Sequence of chain 2.A:
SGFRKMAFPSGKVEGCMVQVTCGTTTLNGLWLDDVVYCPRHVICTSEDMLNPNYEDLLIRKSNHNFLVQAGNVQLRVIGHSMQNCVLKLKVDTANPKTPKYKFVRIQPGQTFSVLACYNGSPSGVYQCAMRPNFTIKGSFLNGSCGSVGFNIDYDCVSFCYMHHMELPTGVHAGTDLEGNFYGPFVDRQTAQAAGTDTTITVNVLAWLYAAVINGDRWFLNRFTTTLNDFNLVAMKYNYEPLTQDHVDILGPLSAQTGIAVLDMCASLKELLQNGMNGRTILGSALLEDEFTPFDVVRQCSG

Sequence of chain 1.A:
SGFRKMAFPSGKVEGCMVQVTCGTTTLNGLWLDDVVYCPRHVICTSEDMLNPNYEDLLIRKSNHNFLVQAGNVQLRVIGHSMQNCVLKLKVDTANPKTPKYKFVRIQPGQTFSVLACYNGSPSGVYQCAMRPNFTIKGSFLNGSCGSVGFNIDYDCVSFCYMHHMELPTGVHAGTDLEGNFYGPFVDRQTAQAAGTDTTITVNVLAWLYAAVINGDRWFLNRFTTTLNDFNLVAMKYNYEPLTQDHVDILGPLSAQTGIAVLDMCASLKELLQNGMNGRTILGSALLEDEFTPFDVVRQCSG

The protein below binds the small molecule below.
Small molecule (SMILES): CNC(=O)C1CC(n2c(-c3cncc4ccccc34)nc3cccc(C(=O)N[C@@H](C)c4ccc5ccccc5c4)c32)C1

Binding-site contacts:
Ligand atom N4 contacts residue ASN143 of chain 1.A at 3.4 Å (h-bond).
Ligand atom C contacts residue CYS45 of chain 1.A at 3.5 Å (hydrophobic).
Ligand atom C33 contacts residue PHE141 of chain 1.A at 3.5 Å (hydrophobic).
Ligand atom C28 contacts residue ASN143 of chain 1.A at 3.4 Å.
Ligand atom C23 contacts residue GLU167 of chain 1.A at 3.5 Å.
Ligand atom N3 contacts residue SER145 of chain 1.A at 3.2 Å (h-bond).
Ligand atom C7 contacts residue ARG189 of chain 1.A at 3.6 Å.
Ligand atom C31 contacts residue GLU167 of chain 1.A at 3.5 Å.
Ligand atom C34 contacts residue SER145 of chain 1.A at 3.3 Å.
Ligand atom C32 contacts residue LEU142 of chain 1.A at 3.6 Å (hydrophobic).
Ligand atom C34 contacts residue HIS164 of chain 1.A at 3.3 Å.
Ligand atom C25 contacts residue ASN143 of chain 1.A at 3.6 Å.
Ligand atom C4 contacts residue MET50 of chain 1.A at 3.6 Å (hydrophobic).
Ligand atom C10 contacts residue MET50 of chain 1.A at 3.4 Å (hydrophobic).
Ligand atom N4 contacts residue CYS146 of chain 1.A at 3.4 Å (h-bond).
Ligand atom C16 contacts residue GLY144 of chain 1.A at 3.6 Å.
Ligand atom N4 contacts residue SER145 of chain 1.A at 3.6 Å.
Ligand atom C27 contacts residue ASN143 of chain 1.A at 3.6 Å.
Ligand atom C33 contacts residue LEU142 of chain 1.A at 3.6 Å (hydrophobic).
Ligand atom C18 contacts residue CYS146 of chain 1.A at 3.6 Å (hydrophobic).
Ligand atom C27 contacts residue LEU142 of chain 1.A at 3.6 Å (hydrophobic).
Ligand atom C3 contacts residue MET50 of chain 1.A at 3.5 Å (hydrophobic).
Ligand atom C17 contacts residue ASN143 of chain 1.A at 3.4 Å.
Ligand atom O contacts residue GLU167 of chain 1.A at 2.9 Å (salt-bridge).
Ligand atom C17 contacts residue GLY144 of chain 1.A at 3.4 Å.
Ligand atom C34 contacts residue LEU142 of chain 1.A at 3.5 Å (hydrophobic).
Ligand atom N1 contacts residue CYS146 of chain 1.A at 3.5 Å (h-bond).
Ligand atom C5 contacts residue MET50 of chain 1.A at 3.6 Å (hydrophobic).
Ligand atom C25 contacts residue CYS146 of chain 1.A at 3.4 Å (hydrophobic).
Ligand atom C15 contacts residue THR27 of chain 1.A at 3.5 Å.
Ligand atom O contacts residue MET166 of chain 1.A at 3.2 Å.
Ligand atom N3 contacts residue PHE141 of chain 1.A at 3.5 Å.
Ligand atom N3 contacts residue HIS164 of chain 1.A at 2.7 Å (h-bond).
Ligand atom N4 contacts residue GLY144 of chain 1.A at 2.8 Å (h-bond).
Ligand atom C26 contacts residue LEU142 of chain 1.A at 3.5 Å (hydrophobic).
Ligand atom N3 contacts residue LEU142 of chain 1.A at 3.5 Å (h-bond).
Ligand atom C17 contacts residue CYS146 of chain 1.A at 3.5 Å (hydrophobic).
Ligand atom C33 contacts residue GLU167 of chain 1.A at 3.5 Å.
Ligand atom C18 contacts residue ASN143 of chain 1.A at 3.6 Å.
Ligand atom C9 contacts residue MET50 of chain 1.A at 3.6 Å (hydrophobic).